Binding-site contacts:
Ligand atom C1 contacts residue SER333 of chain 1.D at 4.3 Å.
Ligand atom C4 contacts residue NAG2 of chain 1.R at 3.3 Å.
Ligand atom O6 contacts residue NAG1 of chain 1.R at 3.6 Å.
Ligand atom C4 contacts residue ASN332 of chain 1.D at 4.2 Å.
Ligand atom N2 contacts residue SER333 of chain 1.D at 4.5 Å.
Ligand atom O6 contacts residue NAG2 of chain 1.R at 4.1 Å.
Ligand atom C3 contacts residue NAG2 of chain 1.R at 3.9 Å.
Ligand atom N2 contacts residue ASN332 of chain 1.D at 2.9 Å (h-bond).
Ligand atom O3 contacts residue NAG2 of chain 1.R at 3.0 Å (h-bond).
Ligand atom O7 contacts residue SER357 of chain 1.D at 4.2 Å.
Ligand atom C3 contacts residue ASN332 of chain 1.D at 3.8 Å.
Ligand atom C8 contacts residue NAG1 of chain 1.R at 4.2 Å.
Ligand atom C1 contacts residue ASN332 of chain 1.D at 1.4 Å.
Ligand atom O4 contacts residue NAG1 of chain 1.R at 4.1 Å.
Ligand atom N2 contacts residue NAG1 of chain 1.R at 4.3 Å.
Ligand atom C8 contacts residue THR341 of chain 1.D at 3.9 Å.
Ligand atom C4 contacts residue NAG1 of chain 1.R at 3.5 Å.
Ligand atom O4 contacts residue NAG2 of chain 1.R at 3.0 Å (h-bond).
Ligand atom C2 contacts residue ASN332 of chain 1.D at 2.5 Å.
Ligand atom O5 contacts residue ASN332 of chain 1.D at 2.4 Å (h-bond).
Ligand atom O7 contacts residue NAG1 of chain 1.R at 3.2 Å (h-bond).
Ligand atom C7 contacts residue NAG1 of chain 1.R at 3.7 Å.
Ligand atom O3 contacts residue NAG1 of chain 1.R at 3.2 Å (h-bond).
Ligand atom C5 contacts residue NAG1 of chain 1.R at 4.5 Å.
Ligand atom O7 contacts residue ASN355 of chain 1.D at 3.2 Å (h-bond).
Ligand atom C5 contacts residue ASN332 of chain 1.D at 3.7 Å.
Ligand atom C1 contacts residue SER357 of chain 1.D at 4.1 Å.
Ligand atom C7 contacts residue ASN355 of chain 1.D at 4.4 Å.
Ligand atom O5 contacts residue SER357 of chain 1.D at 3.8 Å.
Ligand atom C2 contacts residue NAG1 of chain 1.R at 3.9 Å.
Ligand atom O7 contacts residue ASN332 of chain 1.D at 3.1 Å (h-bond).
Ligand atom C3 contacts residue NAG1 of chain 1.R at 4.0 Å.
Ligand atom C7 contacts residue ASN332 of chain 1.D at 3.2 Å.
Ligand atom C8 contacts residue ASN332 of chain 1.D at 4.4 Å.

Sequence of chain 1.D:
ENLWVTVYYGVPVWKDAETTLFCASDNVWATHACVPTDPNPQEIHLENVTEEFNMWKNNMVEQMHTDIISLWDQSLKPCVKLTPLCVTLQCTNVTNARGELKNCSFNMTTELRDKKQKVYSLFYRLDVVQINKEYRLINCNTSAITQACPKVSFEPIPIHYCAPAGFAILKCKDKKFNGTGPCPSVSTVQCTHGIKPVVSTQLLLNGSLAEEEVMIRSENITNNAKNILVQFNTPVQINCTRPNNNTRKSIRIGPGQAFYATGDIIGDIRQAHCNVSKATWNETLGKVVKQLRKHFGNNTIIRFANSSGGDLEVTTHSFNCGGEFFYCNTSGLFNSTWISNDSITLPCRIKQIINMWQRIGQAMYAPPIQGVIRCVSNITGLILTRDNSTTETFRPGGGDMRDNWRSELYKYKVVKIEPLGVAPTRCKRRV

This protein binds this small molecule.
Small molecule (SMILES): CC(=O)N[C@@H]1[C@@H](O)[C@H](O)[C@@H](CO)O[C@H]1O